Sequence of chain 52.A:
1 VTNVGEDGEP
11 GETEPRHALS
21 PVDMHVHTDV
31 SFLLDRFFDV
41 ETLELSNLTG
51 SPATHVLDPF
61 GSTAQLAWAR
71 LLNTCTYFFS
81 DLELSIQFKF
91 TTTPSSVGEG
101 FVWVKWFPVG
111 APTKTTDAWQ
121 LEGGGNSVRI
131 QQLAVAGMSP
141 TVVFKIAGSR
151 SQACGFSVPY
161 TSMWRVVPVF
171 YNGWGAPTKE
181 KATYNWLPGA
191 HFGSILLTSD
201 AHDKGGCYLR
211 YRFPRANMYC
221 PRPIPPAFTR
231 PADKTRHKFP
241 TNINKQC

Binding-site contacts:
Ligand atom C1 contacts residue ARG129 of chain 51.A at 4.0 Å.
Ligand atom C8 contacts residue ALA118 of chain 51.A at 4.3 Å (hydrophobic).
Ligand atom O8 contacts residue GLN120 of chain 51.A at 2.8 Å (h-bond).
Ligand atom C7 contacts residue ALA118 of chain 51.A at 3.6 Å (hydrophobic).
Ligand atom O8 contacts residue ALA118 of chain 51.A at 3.8 Å.
Ligand atom C4 contacts residue ALA118 of chain 51.A at 4.0 Å (hydrophobic).
Ligand atom O1A contacts residue ALA118 of chain 51.A at 4.5 Å.
Ligand atom C6 contacts residue ALA118 of chain 51.A at 3.4 Å (hydrophobic).
Ligand atom C5 contacts residue ALA118 of chain 51.A at 3.6 Å (hydrophobic).
Ligand atom C11 contacts residue GLN132 of chain 51.A at 4.3 Å.
Ligand atom O10 contacts residue ALA64 of chain 52.A at 3.8 Å.
Ligand atom O9 contacts residue THR42 of chain 52.A at 4.0 Å.
Ligand atom C11 contacts residue GLN65 of chain 52.A at 3.7 Å.
Ligand atom O1A contacts residue ARG129 of chain 51.A at 3.3 Å (salt-bridge).
Ligand atom C10 contacts residue ALA64 of chain 52.A at 4.5 Å (hydrophobic).
Ligand atom O8 contacts residue TRP119 of chain 51.A at 3.8 Å.
Ligand atom O1B contacts residue ARG129 of chain 51.A at 3.9 Å.
Ligand atom O10 contacts residue GLN65 of chain 52.A at 4.0 Å.
Ligand atom C9 contacts residue TRP119 of chain 51.A at 4.3 Å (hydrophobic).
Ligand atom C11 contacts residue TRP119 of chain 51.A at 4.4 Å (hydrophobic).
Ligand atom O9 contacts residue GLN120 of chain 51.A at 3.5 Å (h-bond).
Ligand atom C10 contacts residue GLN65 of chain 52.A at 4.5 Å.
Ligand atom C11 contacts residue ALA118 of chain 51.A at 3.9 Å (hydrophobic).
Ligand atom C8 contacts residue GLN120 of chain 51.A at 4.1 Å.
Ligand atom C10 contacts residue ALA118 of chain 51.A at 3.8 Å (hydrophobic).
Ligand atom N5 contacts residue ALA118 of chain 51.A at 2.8 Å (h-bond).

Sequence of chain 51.A:
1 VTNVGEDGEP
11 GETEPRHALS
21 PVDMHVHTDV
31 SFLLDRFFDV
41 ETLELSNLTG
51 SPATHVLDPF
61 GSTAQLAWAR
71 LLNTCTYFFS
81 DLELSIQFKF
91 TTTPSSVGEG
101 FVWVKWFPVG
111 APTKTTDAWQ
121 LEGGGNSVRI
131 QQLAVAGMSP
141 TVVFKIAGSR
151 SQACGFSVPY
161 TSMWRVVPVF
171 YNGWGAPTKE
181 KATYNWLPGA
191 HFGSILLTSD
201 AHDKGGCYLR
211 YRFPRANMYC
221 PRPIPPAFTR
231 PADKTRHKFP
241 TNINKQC

This small molecule binds to this protein.
Small molecule (SMILES): CC(=O)N[C@H]1[C@H]([C@H](O)[C@H](O)CO)O[C@@](O[C@H]2[C@@H](O)[C@@H](CO)O[C@@H](O[C@H]3[C@H](O)[C@@H](O)[C@@H](O)O[C@@H]3CO)[C@@H]2O)(C(=O)O)C[C@@H]1O